A small-molecule ligand and the protein it binds are described below.
Small molecule (SMILES): Cc1cc(CCCCCCCOc2ccc(C3=N[C@@H](C)CO3)cc2)on1

Binding-site contacts:
Ligand atom N2 contacts residue PHE186 of chain 6.A at 3.7 Å.
Ligand atom C4 contacts residue MET224 of chain 6.A at 3.8 Å (hydrophobic).
Ligand atom O1B contacts residue ILE104 of chain 6.A at 3.9 Å.
Ligand atom O1 contacts residue TYR152 of chain 6.A at 3.9 Å.
Ligand atom C7C contacts residue VAL191 of chain 6.A at 4.0 Å (hydrophobic).
Ligand atom C4 contacts residue PHE186 of chain 6.A at 3.6 Å (hydrophobic).
Ligand atom C2C contacts residue VAL188 of chain 6.A at 3.2 Å (hydrophobic).
Ligand atom C4B contacts residue LEU106 of chain 6.A at 4.0 Å (hydrophobic).
Ligand atom C4 contacts residue TYR152 of chain 6.A at 3.9 Å (hydrophobic).
Ligand atom C31 contacts residue PRO174 of chain 6.A at 3.4 Å (hydrophobic).
Ligand atom C6B contacts residue LEU106 of chain 6.A at 4.0 Å (hydrophobic).
Ligand atom C6B contacts residue TYR197 of chain 6.A at 3.7 Å (hydrophobic).
Ligand atom C3C contacts residue VAL188 of chain 6.A at 3.3 Å (hydrophobic).
Ligand atom C7C contacts residue TYR197 of chain 6.A at 3.8 Å (hydrophobic).
Ligand atom C5B contacts residue TYR197 of chain 6.A at 3.8 Å (hydrophobic).
Ligand atom C7C contacts residue TYR128 of chain 6.A at 3.6 Å (hydrophobic).
Ligand atom C31 contacts residue VAL176 of chain 6.A at 3.3 Å (hydrophobic).
Ligand atom C6C contacts residue VAL191 of chain 6.A at 3.2 Å (hydrophobic).
Ligand atom CM1 contacts residue SER107 of chain 6.A at 3.9 Å.
Ligand atom C1C contacts residue TYR152 of chain 6.A at 4.0 Å (hydrophobic).
Ligand atom C3 contacts residue PHE186 of chain 6.A at 3.8 Å (hydrophobic).
Ligand atom C4C contacts residue ILE104 of chain 6.A at 3.9 Å (hydrophobic).
Ligand atom C5 contacts residue TYR152 of chain 6.A at 3.8 Å (hydrophobic).
Ligand atom C5B contacts residue LEU106 of chain 6.A at 3.8 Å (hydrophobic).
Ligand atom C5C contacts residue ILE104 of chain 6.A at 3.8 Å (hydrophobic).
Ligand atom C5 contacts residue PHE186 of chain 6.A at 3.5 Å (hydrophobic).
Ligand atom C4C contacts residue TYR152 of chain 6.A at 3.8 Å (hydrophobic).
Ligand atom C5C contacts residue TYR128 of chain 6.A at 3.5 Å (hydrophobic).
Ligand atom C31 contacts residue SER175 of chain 6.A at 3.6 Å.
Ligand atom C3C contacts residue TYR128 of chain 6.A at 3.9 Å (hydrophobic).
Ligand atom N2 contacts residue PRO174 of chain 6.A at 3.9 Å.
Ligand atom O1B contacts residue TYR128 of chain 6.A at 3.9 Å.
Ligand atom O1 contacts residue ALA24 of chain 6.C at 3.6 Å.
Ligand atom C4A contacts residue ASN198 of chain 6.A at 3.9 Å.
Ligand atom C2C contacts residue TYR152 of chain 6.A at 4.0 Å (hydrophobic).
Ligand atom C3 contacts residue PRO174 of chain 6.A at 3.8 Å (hydrophobic).
Ligand atom O1 contacts residue VAL188 of chain 6.A at 3.8 Å.
Ligand atom N2 contacts residue ALA24 of chain 6.C at 3.4 Å.
Ligand atom O1 contacts residue PHE186 of chain 6.A at 3.5 Å.
Ligand atom C31 contacts residue ALA150 of chain 6.A at 3.1 Å (hydrophobic).

Sequence of chain 6.A:
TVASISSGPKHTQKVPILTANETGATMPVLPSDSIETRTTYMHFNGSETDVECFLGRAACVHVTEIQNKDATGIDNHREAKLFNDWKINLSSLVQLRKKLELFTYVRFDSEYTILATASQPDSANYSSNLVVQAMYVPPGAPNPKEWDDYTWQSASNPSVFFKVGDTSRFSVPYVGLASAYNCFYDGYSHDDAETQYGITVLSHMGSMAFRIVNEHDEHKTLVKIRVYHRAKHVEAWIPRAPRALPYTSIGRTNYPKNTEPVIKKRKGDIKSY

Sequence of chain 6.C:
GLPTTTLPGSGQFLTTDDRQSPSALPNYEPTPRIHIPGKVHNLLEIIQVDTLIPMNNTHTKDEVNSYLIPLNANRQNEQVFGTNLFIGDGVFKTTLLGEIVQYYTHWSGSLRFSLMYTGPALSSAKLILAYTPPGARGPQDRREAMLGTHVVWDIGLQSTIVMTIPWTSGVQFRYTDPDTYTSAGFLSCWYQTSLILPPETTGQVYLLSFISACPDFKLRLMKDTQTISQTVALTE